The small molecule below binds the protein below.
Small molecule (SMILES): O[C@@H]1[C@@H](O)[C@H](O)OC[C@H]1O

Sequence of chain 1.A:
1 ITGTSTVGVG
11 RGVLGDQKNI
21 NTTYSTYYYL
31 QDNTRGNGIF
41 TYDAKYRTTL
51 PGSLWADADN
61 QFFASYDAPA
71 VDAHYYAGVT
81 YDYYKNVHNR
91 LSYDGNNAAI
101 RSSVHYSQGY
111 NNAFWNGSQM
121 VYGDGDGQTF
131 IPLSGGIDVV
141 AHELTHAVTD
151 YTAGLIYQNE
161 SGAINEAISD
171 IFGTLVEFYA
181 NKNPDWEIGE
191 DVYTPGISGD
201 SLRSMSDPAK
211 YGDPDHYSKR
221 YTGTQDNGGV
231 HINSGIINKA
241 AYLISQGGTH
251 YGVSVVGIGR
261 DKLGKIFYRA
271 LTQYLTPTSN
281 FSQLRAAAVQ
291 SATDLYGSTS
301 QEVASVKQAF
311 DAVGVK

Binding-site contacts:
Ligand atom O5 contacts residue TYR296 of chain 1.A at 3.7 Å.
Ligand atom O2 contacts residue LEU295 of chain 1.A at 4.3 Å.
Ligand atom O1 contacts residue LEU295 of chain 1.A at 4.0 Å.
Ligand atom C2 contacts residue ASP294 of chain 1.A at 4.1 Å.
Ligand atom C1 contacts residue LEU295 of chain 1.A at 3.3 Å (hydrophobic).
Ligand atom C1 contacts residue ASP294 of chain 1.A at 4.2 Å.
Ligand atom O5 contacts residue GLY297 of chain 1.A at 4.3 Å.
Ligand atom O3 contacts residue GLY297 of chain 1.A at 3.8 Å.
Ligand atom O2 contacts residue THR293 of chain 1.A at 4.0 Å.
Ligand atom C2 contacts residue LEU295 of chain 1.A at 4.4 Å (hydrophobic).
Ligand atom O5 contacts residue LEU295 of chain 1.A at 3.4 Å (h-bond).
Ligand atom C3 contacts residue GLY297 of chain 1.A at 3.7 Å.
Ligand atom O2 contacts residue GLY297 of chain 1.A at 4.4 Å.
Ligand atom C5 contacts residue TYR296 of chain 1.A at 3.9 Å (hydrophobic).
Ligand atom C3 contacts residue TYR296 of chain 1.A at 4.0 Å (hydrophobic).
Ligand atom C1 contacts residue TYR296 of chain 1.A at 4.3 Å (hydrophobic).
Ligand atom C2 contacts residue GLY297 of chain 1.A at 4.5 Å.
Ligand atom O4 contacts residue TYR296 of chain 1.A at 3.7 Å.
Ligand atom O2 contacts residue ASP294 of chain 1.A at 2.8 Å (salt-bridge).
Ligand atom O4 contacts residue GLY297 of chain 1.A at 3.9 Å.
Ligand atom C4 contacts residue GLY297 of chain 1.A at 4.4 Å.
Ligand atom C4 contacts residue TYR296 of chain 1.A at 4.2 Å (hydrophobic).